Sequence of chain 1.A:
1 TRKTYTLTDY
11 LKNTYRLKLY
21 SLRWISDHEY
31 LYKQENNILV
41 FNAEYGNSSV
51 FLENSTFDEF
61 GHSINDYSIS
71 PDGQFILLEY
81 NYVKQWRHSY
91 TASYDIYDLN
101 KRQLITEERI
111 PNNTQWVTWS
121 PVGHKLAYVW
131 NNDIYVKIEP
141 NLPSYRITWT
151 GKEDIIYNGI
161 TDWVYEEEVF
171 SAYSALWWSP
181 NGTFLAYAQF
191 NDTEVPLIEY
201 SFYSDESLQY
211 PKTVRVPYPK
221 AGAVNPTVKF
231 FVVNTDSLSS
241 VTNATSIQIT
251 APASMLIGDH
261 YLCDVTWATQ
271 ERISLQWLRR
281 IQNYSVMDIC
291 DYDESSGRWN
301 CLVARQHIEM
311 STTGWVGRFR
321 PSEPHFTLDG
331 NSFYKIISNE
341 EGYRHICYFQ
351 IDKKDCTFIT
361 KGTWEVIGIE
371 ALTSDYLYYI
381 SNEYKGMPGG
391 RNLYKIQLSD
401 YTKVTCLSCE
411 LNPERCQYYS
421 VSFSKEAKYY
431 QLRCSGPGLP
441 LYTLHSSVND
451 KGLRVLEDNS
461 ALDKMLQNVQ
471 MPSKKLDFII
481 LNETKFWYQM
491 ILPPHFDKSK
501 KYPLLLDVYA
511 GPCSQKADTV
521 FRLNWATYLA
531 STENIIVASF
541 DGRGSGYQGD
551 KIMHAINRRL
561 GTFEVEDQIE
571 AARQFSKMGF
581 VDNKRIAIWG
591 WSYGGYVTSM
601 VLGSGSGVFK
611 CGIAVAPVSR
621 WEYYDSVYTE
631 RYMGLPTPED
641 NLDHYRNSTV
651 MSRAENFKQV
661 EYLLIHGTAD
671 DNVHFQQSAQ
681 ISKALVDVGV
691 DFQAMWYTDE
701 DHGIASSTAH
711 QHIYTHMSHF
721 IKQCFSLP

Binding-site contacts:
Ligand atom C3 contacts residue ASN112 of chain 1.A at 4.0 Å.
Ligand atom O5 contacts residue ASN112 of chain 1.A at 2.3 Å (h-bond).
Ligand atom C7 contacts residue PRO111 of chain 1.A at 4.1 Å (hydrophobic).
Ligand atom C8 contacts residue ILE110 of chain 1.A at 3.9 Å (hydrophobic).
Ligand atom C8 contacts residue ASN112 of chain 1.A at 3.5 Å.
Ligand atom C1 contacts residue ASN112 of chain 1.A at 1.6 Å.
Ligand atom C8 contacts residue PRO111 of chain 1.A at 2.9 Å (hydrophobic).
Ligand atom C7 contacts residue ASN112 of chain 1.A at 3.8 Å.
Ligand atom C2 contacts residue ASN112 of chain 1.A at 2.7 Å.
Ligand atom C4 contacts residue ASN112 of chain 1.A at 4.3 Å.
Ligand atom O7 contacts residue ASN112 of chain 1.A at 4.0 Å.
Ligand atom N2 contacts residue ASN112 of chain 1.A at 3.3 Å (h-bond).
Ligand atom C5 contacts residue ASN112 of chain 1.A at 3.7 Å.

This protein binds this small molecule.
Small molecule (SMILES): CC(=O)N[C@H]1[C@H](O[C@H]2[C@H](O)[C@@H](NC(C)=O)CO[C@@H]2CO)O[C@H](CO)[C@@H](O)[C@@H]1O